A small-molecule ligand and the protein it binds are described below.
Small molecule (SMILES): CC(=O)N[C@@H]1[C@@H](O)[C@H](O)[C@@H](CO)O[C@H]1O

Binding-site contacts:
Ligand atom C4 contacts residue THR205 of chain 1.C at 3.5 Å.
Ligand atom C5 contacts residue ASN203 of chain 1.C at 3.6 Å.
Ligand atom C1 contacts residue ASN203 of chain 1.C at 1.5 Å.
Ligand atom C7 contacts residue ASN203 of chain 1.C at 3.2 Å.
Ligand atom O6 contacts residue THR205 of chain 1.C at 4.0 Å.
Ligand atom C4 contacts residue ASN203 of chain 1.C at 4.3 Å.
Ligand atom N2 contacts residue ASN203 of chain 1.C at 2.9 Å (h-bond).
Ligand atom C5 contacts residue THR205 of chain 1.C at 3.7 Å.
Ligand atom C8 contacts residue ASN203 of chain 1.C at 3.7 Å.
Ligand atom O5 contacts residue ASN203 of chain 1.C at 2.5 Å (h-bond).
Ligand atom C6 contacts residue THR205 of chain 1.C at 3.3 Å.
Ligand atom O4 contacts residue THR205 of chain 1.C at 4.2 Å.
Ligand atom C3 contacts residue ASN203 of chain 1.C at 3.9 Å.
Ligand atom O5 contacts residue THR205 of chain 1.C at 3.7 Å.
Ligand atom O7 contacts residue ASN203 of chain 1.C at 3.5 Å.
Ligand atom C2 contacts residue ASN203 of chain 1.C at 2.6 Å.

Sequence of chain 1.C:
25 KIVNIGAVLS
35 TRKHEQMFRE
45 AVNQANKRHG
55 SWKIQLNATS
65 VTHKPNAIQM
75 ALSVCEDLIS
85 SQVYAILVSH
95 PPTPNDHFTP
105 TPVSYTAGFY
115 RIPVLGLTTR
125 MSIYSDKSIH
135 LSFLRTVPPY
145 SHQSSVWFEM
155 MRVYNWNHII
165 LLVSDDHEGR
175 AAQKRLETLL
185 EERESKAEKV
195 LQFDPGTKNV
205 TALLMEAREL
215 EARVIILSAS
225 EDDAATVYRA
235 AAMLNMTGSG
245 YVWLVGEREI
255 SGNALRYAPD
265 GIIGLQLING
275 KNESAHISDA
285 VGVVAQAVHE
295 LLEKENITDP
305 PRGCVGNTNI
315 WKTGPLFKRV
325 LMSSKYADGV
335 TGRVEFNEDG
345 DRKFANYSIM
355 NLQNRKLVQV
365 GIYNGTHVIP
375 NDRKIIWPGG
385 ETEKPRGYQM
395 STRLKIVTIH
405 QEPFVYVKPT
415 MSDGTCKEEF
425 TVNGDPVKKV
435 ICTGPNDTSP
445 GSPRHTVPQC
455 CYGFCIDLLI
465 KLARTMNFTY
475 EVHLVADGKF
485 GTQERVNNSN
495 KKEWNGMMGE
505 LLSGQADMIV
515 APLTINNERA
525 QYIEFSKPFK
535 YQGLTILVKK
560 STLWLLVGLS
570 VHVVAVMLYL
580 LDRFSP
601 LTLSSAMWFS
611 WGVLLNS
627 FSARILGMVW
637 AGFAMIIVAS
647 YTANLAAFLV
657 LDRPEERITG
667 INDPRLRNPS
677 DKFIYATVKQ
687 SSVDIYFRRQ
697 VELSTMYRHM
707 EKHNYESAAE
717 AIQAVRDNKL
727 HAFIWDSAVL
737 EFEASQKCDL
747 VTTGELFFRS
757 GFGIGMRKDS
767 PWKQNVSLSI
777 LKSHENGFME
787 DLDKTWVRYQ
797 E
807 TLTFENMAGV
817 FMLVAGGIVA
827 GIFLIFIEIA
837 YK